Binding-site contacts:
Ligand atom O7 contacts residue ASN154 of chain 19.A at 3.6 Å.
Ligand atom C1 contacts residue SER156 of chain 19.A at 3.3 Å.
Ligand atom N2 contacts residue SER156 of chain 19.A at 4.2 Å.
Ligand atom N2 contacts residue ASN154 of chain 19.A at 3.0 Å (h-bond).
Ligand atom C5 contacts residue ASN154 of chain 19.A at 3.6 Å.
Ligand atom C4 contacts residue ASN154 of chain 19.A at 4.2 Å.
Ligand atom C3 contacts residue ASN154 of chain 19.A at 3.9 Å.
Ligand atom C2 contacts residue SER156 of chain 19.A at 4.3 Å.
Ligand atom C7 contacts residue ASN154 of chain 19.A at 3.4 Å.
Ligand atom C2 contacts residue ASN154 of chain 19.A at 2.5 Å.
Ligand atom C8 contacts residue ASN154 of chain 19.A at 3.9 Å.
Ligand atom O5 contacts residue SER156 of chain 19.A at 3.9 Å.
Ligand atom O5 contacts residue ASN154 of chain 19.A at 2.4 Å (h-bond).
Ligand atom C5 contacts residue SER156 of chain 19.A at 3.9 Å.
Ligand atom C1 contacts residue ASN154 of chain 19.A at 1.4 Å.

Sequence of chain 19.A:
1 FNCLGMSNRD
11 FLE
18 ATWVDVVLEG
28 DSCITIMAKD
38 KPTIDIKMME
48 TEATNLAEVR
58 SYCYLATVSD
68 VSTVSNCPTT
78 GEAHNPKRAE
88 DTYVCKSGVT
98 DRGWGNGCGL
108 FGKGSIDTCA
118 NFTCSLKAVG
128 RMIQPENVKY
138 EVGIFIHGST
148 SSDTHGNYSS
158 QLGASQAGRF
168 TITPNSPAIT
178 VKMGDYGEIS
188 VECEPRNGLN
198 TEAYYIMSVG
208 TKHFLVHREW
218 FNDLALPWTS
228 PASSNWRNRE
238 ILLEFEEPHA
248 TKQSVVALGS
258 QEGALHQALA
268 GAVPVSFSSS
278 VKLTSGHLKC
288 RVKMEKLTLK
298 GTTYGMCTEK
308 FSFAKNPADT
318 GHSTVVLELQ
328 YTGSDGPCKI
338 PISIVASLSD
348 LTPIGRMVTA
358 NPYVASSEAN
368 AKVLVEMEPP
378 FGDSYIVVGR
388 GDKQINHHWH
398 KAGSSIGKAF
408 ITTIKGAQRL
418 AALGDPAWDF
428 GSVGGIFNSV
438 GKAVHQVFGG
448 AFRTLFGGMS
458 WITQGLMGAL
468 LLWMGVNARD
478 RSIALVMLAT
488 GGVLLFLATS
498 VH

This small molecule binds to this protein.
Small molecule (SMILES): CC(=O)N[C@@H]1[C@@H](O)[C@H](O)[C@@H](CO)O[C@H]1O